Sequence of chain 1.A:
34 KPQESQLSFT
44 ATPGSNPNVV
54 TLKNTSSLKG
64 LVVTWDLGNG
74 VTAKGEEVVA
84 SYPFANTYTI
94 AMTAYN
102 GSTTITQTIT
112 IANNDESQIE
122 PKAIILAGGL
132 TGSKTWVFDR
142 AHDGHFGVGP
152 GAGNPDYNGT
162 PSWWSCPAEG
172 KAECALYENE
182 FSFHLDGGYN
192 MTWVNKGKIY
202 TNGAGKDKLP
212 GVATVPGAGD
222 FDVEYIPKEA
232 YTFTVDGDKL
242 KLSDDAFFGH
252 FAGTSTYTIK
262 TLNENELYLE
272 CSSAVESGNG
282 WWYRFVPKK

Binding-site contacts:
Ligand atom O1 contacts residue LYS172 of chain 1.A at 3.6 Å (salt-bridge).
Ligand atom O6 contacts residue LYS172 of chain 1.A at 3.0 Å (salt-bridge).
Ligand atom O6 contacts residue GLU277 of chain 1.A at 4.2 Å.
Ligand atom C1 contacts residue LYS172 of chain 1.A at 3.8 Å.
Ligand atom O3 contacts residue TRP165 of chain 1.A at 3.5 Å.
Ligand atom C2 contacts residue TRP165 of chain 1.A at 3.8 Å (hydrophobic).
Ligand atom O6 contacts residue ASN280 of chain 1.A at 4.2 Å.
Ligand atom C6 contacts residue ASP221 of chain 1.A at 3.3 Å.
Ligand atom C5 contacts residue LYS172 of chain 1.A at 3.9 Å.
Ligand atom O3 contacts residue VAL149 of chain 1.A at 4.2 Å.
Ligand atom O6 contacts residue ASP221 of chain 1.A at 2.7 Å (salt-bridge).
Ligand atom C6 contacts residue ASN280 of chain 1.A at 3.8 Å.
Ligand atom C2 contacts residue ASN280 of chain 1.A at 4.2 Å.
Ligand atom O5 contacts residue VAL149 of chain 1.A at 3.5 Å.
Ligand atom O2 contacts residue TRP165 of chain 1.A at 4.1 Å.
Ligand atom C3 contacts residue TRP164 of chain 1.A at 4.0 Å (hydrophobic).
Ligand atom C6 contacts residue TRP282 of chain 1.A at 4.2 Å (hydrophobic).
Ligand atom O5 contacts residue TRP164 of chain 1.A at 4.1 Å.
Ligand atom C1 contacts residue TRP164 of chain 1.A at 3.8 Å (hydrophobic).
Ligand atom O5 contacts residue LYS172 of chain 1.A at 3.0 Å (salt-bridge).
Ligand atom O4 contacts residue VAL149 of chain 1.A at 4.2 Å.
Ligand atom O2 contacts residue ASN280 of chain 1.A at 3.1 Å (h-bond).
Ligand atom O1 contacts residue TRP165 of chain 1.A at 4.1 Å.
Ligand atom O3 contacts residue TRP164 of chain 1.A at 3.9 Å.
Ligand atom C6 contacts residue LYS172 of chain 1.A at 3.8 Å.
Ligand atom C5 contacts residue ASP221 of chain 1.A at 3.6 Å.
Ligand atom C6 contacts residue TRP165 of chain 1.A at 3.9 Å (hydrophobic).
Ligand atom C5 contacts residue TRP164 of chain 1.A at 3.8 Å (hydrophobic).
Ligand atom C4 contacts residue TRP165 of chain 1.A at 3.8 Å (hydrophobic).
Ligand atom O4 contacts residue TRP282 of chain 1.A at 3.7 Å.
Ligand atom C6 contacts residue VAL149 of chain 1.A at 4.0 Å (hydrophobic).
Ligand atom O6 contacts residue TRP282 of chain 1.A at 4.0 Å.
Ligand atom O6 contacts residue TRP164 of chain 1.A at 3.9 Å.
Ligand atom O6 contacts residue ASN203 of chain 1.A at 4.0 Å.
Ligand atom O4 contacts residue TRP164 of chain 1.A at 4.0 Å.
Ligand atom O6 contacts residue PHE147 of chain 1.A at 4.1 Å.
Ligand atom C6 contacts residue PHE147 of chain 1.A at 4.0 Å (hydrophobic).
Ligand atom O6 contacts residue TYR201 of chain 1.A at 3.4 Å.
Ligand atom O5 contacts residue TRP165 of chain 1.A at 3.9 Å.
Ligand atom C4 contacts residue TRP164 of chain 1.A at 4.1 Å (hydrophobic).

The small molecule below binds the protein below.
Small molecule (SMILES): OC[C@H]1O[C@@H](O[C@H]2[C@H](O)[C@@H](O)[C@H](O[C@@H]3[C@@H](O)[C@H](O)O[C@H](CO)[C@H]3O)O[C@@H]2CO)[C@H](O)[C@@H](O)[C@@H]1O